Binding-site contacts:
Ligand atom C1 contacts residue ASN168 of chain 1.J at 1.4 Å.
Ligand atom N2 contacts residue ASN168 of chain 1.J at 2.9 Å (h-bond).
Ligand atom C7 contacts residue LEU416 of chain 1.K at 4.3 Å (hydrophobic).
Ligand atom C8 contacts residue ASN168 of chain 1.J at 4.4 Å.
Ligand atom O7 contacts residue GLN587 of chain 1.J at 4.2 Å.
Ligand atom C3 contacts residue ASN168 of chain 1.J at 3.8 Å.
Ligand atom C5 contacts residue ASN168 of chain 1.J at 3.7 Å.
Ligand atom O7 contacts residue ASN168 of chain 1.J at 3.1 Å (h-bond).
Ligand atom O7 contacts residue THR590 of chain 1.J at 3.7 Å.
Ligand atom O5 contacts residue ASN168 of chain 1.J at 2.4 Å (h-bond).
Ligand atom C2 contacts residue ASN168 of chain 1.J at 2.4 Å.
Ligand atom N2 contacts residue LEU416 of chain 1.K at 4.3 Å.
Ligand atom C8 contacts residue LEU416 of chain 1.K at 3.8 Å (hydrophobic).
Ligand atom C4 contacts residue ASN168 of chain 1.J at 4.2 Å.
Ligand atom C8 contacts residue CYS418 of chain 1.K at 3.7 Å (hydrophobic).
Ligand atom C7 contacts residue ASN168 of chain 1.J at 3.2 Å.

Sequence of chain 1.J:
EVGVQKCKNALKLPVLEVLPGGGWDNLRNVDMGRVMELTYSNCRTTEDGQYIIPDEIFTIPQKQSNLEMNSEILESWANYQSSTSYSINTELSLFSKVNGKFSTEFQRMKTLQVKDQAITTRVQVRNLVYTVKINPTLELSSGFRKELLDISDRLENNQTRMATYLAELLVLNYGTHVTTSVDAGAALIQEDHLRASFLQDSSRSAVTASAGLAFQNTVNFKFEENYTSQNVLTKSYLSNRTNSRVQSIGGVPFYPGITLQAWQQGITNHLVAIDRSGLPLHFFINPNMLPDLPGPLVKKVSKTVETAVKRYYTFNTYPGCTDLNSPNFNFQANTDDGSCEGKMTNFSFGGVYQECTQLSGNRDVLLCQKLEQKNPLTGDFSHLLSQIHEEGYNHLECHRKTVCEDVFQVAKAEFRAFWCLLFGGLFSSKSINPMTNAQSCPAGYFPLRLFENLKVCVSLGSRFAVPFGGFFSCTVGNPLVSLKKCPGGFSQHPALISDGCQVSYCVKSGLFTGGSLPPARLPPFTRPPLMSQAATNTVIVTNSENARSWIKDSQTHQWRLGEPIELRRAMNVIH

A small-molecule ligand and the protein it binds are described below.
Small molecule (SMILES): CC(=O)N[C@@H]1[C@@H](O)[C@H](O)[C@@H](CO)O[C@H]1O

Sequence of chain 1.K:
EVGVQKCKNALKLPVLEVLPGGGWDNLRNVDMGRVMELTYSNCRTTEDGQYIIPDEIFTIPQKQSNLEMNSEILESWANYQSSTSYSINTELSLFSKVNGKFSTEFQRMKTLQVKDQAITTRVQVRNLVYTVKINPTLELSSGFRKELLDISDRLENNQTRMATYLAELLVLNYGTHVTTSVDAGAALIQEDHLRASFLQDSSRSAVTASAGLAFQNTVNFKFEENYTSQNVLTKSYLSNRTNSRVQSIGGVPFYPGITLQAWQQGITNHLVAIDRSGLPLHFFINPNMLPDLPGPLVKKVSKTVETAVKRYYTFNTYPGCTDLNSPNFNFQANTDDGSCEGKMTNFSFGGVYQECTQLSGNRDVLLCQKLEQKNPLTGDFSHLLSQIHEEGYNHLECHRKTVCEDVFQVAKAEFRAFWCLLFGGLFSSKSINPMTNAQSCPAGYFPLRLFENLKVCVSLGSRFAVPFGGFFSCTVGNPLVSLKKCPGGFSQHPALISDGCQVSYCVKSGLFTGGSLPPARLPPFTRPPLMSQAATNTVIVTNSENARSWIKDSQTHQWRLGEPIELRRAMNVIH